Sequence of chain 1.B:
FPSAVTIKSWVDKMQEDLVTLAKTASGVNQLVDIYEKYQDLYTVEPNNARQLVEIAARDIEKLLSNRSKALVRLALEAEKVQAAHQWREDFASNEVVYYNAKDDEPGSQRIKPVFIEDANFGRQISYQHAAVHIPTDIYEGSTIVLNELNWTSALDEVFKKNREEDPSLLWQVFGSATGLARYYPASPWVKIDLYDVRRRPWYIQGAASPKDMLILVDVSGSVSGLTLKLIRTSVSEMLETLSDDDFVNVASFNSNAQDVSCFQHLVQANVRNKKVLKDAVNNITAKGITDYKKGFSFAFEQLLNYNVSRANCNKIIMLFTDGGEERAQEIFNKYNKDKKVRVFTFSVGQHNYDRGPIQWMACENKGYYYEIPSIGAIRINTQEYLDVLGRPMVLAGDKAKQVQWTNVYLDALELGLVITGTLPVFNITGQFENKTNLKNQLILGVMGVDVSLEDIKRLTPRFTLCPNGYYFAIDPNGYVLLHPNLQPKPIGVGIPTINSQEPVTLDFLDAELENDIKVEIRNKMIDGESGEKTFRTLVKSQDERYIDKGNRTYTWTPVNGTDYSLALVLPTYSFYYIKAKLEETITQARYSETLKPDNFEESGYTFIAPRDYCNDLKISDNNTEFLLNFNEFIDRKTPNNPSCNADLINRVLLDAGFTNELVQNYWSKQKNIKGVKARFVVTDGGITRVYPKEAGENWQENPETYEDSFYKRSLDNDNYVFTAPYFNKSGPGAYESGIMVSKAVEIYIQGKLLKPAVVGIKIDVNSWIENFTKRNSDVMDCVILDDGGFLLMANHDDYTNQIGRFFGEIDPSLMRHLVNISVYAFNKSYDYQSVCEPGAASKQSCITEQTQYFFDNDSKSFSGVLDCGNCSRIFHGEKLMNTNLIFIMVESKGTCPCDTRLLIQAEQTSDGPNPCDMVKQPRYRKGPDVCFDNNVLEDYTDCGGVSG

The small molecule below binds the protein below.
Small molecule (SMILES): CC(=O)N[C@H]1[C@H](O[C@H]2[C@H](O)[C@@H](NC(C)=O)CO[C@@H]2CO)O[C@H](CO)[C@@H](O)[C@@H]1O

Binding-site contacts:
Ligand atom O3 contacts residue ASN895 of chain 1.B at 2.9 Å (h-bond).
Ligand atom C7 contacts residue GLU567 of chain 1.B at 4.4 Å.
Ligand atom N2 contacts residue ASN895 of chain 1.B at 3.6 Å (h-bond).
Ligand atom C2 contacts residue ASN895 of chain 1.B at 2.6 Å.
Ligand atom O5 contacts residue PHE894 of chain 1.B at 4.3 Å.
Ligand atom C7 contacts residue ASN895 of chain 1.B at 4.5 Å.
Ligand atom C8 contacts residue ASN895 of chain 1.B at 4.0 Å.
Ligand atom C2 contacts residue LEU591 of chain 1.B at 4.3 Å (hydrophobic).
Ligand atom C6 contacts residue ALA893 of chain 1.B at 4.2 Å (hydrophobic).
Ligand atom C8 contacts residue ASN568 of chain 1.B at 3.9 Å.
Ligand atom O7 contacts residue ASN568 of chain 1.B at 3.4 Å (h-bond).
Ligand atom C5 contacts residue ASN895 of chain 1.B at 3.6 Å.
Ligand atom C7 contacts residue ASN568 of chain 1.B at 3.9 Å.
Ligand atom C4 contacts residue ASN895 of chain 1.B at 4.2 Å.
Ligand atom C1 contacts residue PHE982 of chain 1.B at 4.2 Å (hydrophobic).
Ligand atom O6 contacts residue ALA893 of chain 1.B at 3.9 Å.
Ligand atom C1 contacts residue LEU591 of chain 1.B at 3.6 Å (hydrophobic).
Ligand atom C3 contacts residue ASN895 of chain 1.B at 3.5 Å.
Ligand atom N2 contacts residue LEU591 of chain 1.B at 3.9 Å.
Ligand atom C8 contacts residue GLU567 of chain 1.B at 3.4 Å.
Ligand atom C1 contacts residue ASN895 of chain 1.B at 1.4 Å.
Ligand atom O5 contacts residue ASN895 of chain 1.B at 2.3 Å (h-bond).
Ligand atom C7 contacts residue LEU591 of chain 1.B at 4.4 Å (hydrophobic).
Ligand atom O5 contacts residue PHE982 of chain 1.B at 3.9 Å.